Binding-site contacts:
Ligand atom C3 contacts residue LEU126 of chain 1.W at 3.8 Å (hydrophobic).
Ligand atom N22 contacts residue CYS129 of chain 1.W at 3.6 Å (h-bond).
Ligand atom C42 contacts residue SER20 of chain 1.V at 3.8 Å.
Ligand atom C34 contacts residue THR48 of chain 1.V at 3.5 Å.
Ligand atom N14 contacts residue THR1 of chain 1.V at 3.7 Å.
Ligand atom C13 contacts residue THR21 of chain 1.V at 3.9 Å.
Ligand atom C41 contacts residue SER20 of chain 1.V at 3.8 Å.
Ligand atom C10 contacts residue THR21 of chain 1.V at 3.8 Å.
Ligand atom C16 contacts residue GLY45 of chain 1.V at 3.7 Å.
Ligand atom O30 contacts residue SER129 of chain 1.V at 2.8 Å (h-bond).
Ligand atom C28 contacts residue SER129 of chain 1.V at 3.8 Å.
Ligand atom C25 contacts residue THR1 of chain 1.V at 1.4 Å.
Ligand atom C16 contacts residue THR1 of chain 1.V at 2.8 Å.
Ligand atom O30 contacts residue THR1 of chain 1.V at 3.1 Å (h-bond).
Ligand atom N6 contacts residue ASP125 of chain 1.W at 3.6 Å (salt-bridge).
Ligand atom C4 contacts residue LEU126 of chain 1.W at 3.4 Å (hydrophobic).
Ligand atom N14 contacts residue GLY47 of chain 1.V at 3.5 Å (h-bond).
Ligand atom O39 contacts residue ALA49 of chain 1.V at 3.2 Å (h-bond).
Ligand atom C19 contacts residue THR52 of chain 1.V at 3.7 Å.
Ligand atom S27 contacts residue THR1 of chain 1.V at 3.7 Å.
Ligand atom O31 contacts residue THR21 of chain 1.V at 2.9 Å (h-bond).
Ligand atom C26 contacts residue THR1 of chain 1.V at 2.6 Å.
Ligand atom O31 contacts residue SER20 of chain 1.V at 3.5 Å.
Ligand atom C42 contacts residue GLN22 of chain 1.V at 3.8 Å.
Ligand atom C40 contacts residue ASP125 of chain 1.W at 3.4 Å.
Ligand atom O30 contacts residue GLY128 of chain 1.V at 3.6 Å.
Ligand atom C34 contacts residue GLY47 of chain 1.V at 3.6 Å.
Ligand atom N11 contacts residue THR21 of chain 1.V at 2.8 Å (h-bond).
Ligand atom N8 contacts residue ASP125 of chain 1.W at 3.5 Å (salt-bridge).
Ligand atom C28 contacts residue THR1 of chain 1.V at 3.7 Å.
Ligand atom C15 contacts residue THR1 of chain 1.V at 2.4 Å.
Ligand atom C42 contacts residue THR21 of chain 1.V at 3.5 Å.
Ligand atom C12 contacts residue THR21 of chain 1.V at 3.6 Å.
Ligand atom C18 contacts residue GLY45 of chain 1.V at 3.4 Å.
Ligand atom C9 contacts residue THR21 of chain 1.V at 3.8 Å.
Ligand atom C42 contacts residue ALA27 of chain 1.V at 3.5 Å (hydrophobic).
Ligand atom C23 contacts residue CYS31 of chain 1.V at 3.7 Å (hydrophobic).
Ligand atom C43 contacts residue CYS129 of chain 1.W at 3.6 Å (hydrophobic).
Ligand atom N22 contacts residue GLU53 of chain 1.V at 3.9 Å.
Ligand atom C26 contacts residue GLY47 of chain 1.V at 3.5 Å.

Sequence of chain 1.V:
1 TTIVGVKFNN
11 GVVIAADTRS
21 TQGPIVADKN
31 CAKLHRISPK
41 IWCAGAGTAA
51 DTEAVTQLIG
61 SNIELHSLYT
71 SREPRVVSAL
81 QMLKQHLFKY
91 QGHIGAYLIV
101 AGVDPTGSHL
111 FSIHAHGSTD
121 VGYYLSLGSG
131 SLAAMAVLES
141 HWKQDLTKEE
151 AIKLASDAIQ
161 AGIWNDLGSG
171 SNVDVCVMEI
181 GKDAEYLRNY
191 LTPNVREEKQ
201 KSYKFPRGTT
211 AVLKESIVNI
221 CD

Sequence of chain 1.W:
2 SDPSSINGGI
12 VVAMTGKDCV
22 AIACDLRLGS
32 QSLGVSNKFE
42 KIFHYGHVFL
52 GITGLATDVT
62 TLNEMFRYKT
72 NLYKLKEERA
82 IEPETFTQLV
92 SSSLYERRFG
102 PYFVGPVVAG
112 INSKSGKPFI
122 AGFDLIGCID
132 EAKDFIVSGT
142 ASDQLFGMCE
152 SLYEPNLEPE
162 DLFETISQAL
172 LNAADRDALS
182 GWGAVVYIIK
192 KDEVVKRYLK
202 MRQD

The small molecule below binds the protein below.
Small molecule (SMILES): CC(C)C[C@H](NC(=O)c1cnccn1)C(=O)N[C@@H](CC(C)C)C(=O)N[C@H](CCS(C)(=O)=O)Cc1ccc(CN)cc1